A protein and the small-molecule ligand that binds it are described below.
Small molecule (SMILES): CC(=O)N[C@@H]1[C@@H](O)[C@H](O)[C@@H](CO)O[C@H]1O

Sequence of chain 1.F:
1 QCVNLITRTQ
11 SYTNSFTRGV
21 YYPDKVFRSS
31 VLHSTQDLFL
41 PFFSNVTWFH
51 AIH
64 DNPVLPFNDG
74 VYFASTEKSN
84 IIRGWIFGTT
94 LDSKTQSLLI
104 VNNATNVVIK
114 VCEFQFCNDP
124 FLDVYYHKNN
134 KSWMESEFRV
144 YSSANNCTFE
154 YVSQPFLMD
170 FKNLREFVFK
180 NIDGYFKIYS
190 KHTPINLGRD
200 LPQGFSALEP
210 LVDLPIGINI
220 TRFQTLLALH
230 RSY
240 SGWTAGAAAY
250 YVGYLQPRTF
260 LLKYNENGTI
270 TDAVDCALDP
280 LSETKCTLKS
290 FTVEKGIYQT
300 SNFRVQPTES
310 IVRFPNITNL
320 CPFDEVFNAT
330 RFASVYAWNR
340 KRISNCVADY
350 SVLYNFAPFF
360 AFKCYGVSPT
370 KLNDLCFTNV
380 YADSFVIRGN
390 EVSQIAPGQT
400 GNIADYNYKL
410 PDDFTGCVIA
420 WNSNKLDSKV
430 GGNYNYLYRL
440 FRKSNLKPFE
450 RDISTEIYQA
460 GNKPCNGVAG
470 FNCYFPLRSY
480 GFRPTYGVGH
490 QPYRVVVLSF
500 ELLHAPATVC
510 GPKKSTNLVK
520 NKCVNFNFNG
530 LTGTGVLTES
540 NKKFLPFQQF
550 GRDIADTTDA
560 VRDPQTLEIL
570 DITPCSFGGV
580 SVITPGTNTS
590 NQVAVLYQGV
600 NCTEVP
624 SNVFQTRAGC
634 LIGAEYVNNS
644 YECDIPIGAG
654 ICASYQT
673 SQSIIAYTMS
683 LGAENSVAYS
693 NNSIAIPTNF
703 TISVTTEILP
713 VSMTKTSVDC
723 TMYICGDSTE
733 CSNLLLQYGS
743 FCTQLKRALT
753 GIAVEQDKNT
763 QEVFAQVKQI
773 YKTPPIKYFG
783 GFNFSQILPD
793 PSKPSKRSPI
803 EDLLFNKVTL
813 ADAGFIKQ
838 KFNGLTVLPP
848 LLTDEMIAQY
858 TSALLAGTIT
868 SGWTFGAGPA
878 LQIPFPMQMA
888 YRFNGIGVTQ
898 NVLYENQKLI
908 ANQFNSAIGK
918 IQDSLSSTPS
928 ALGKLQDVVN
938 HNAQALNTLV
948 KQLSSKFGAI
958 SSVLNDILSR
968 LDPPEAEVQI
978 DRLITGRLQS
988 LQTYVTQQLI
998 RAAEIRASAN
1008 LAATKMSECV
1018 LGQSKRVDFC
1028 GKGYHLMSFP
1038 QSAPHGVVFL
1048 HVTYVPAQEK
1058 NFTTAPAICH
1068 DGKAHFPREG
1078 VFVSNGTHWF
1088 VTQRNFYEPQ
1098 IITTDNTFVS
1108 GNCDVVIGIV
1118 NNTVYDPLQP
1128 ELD

Binding-site contacts:
Ligand atom O5 contacts residue PHE355 of chain 1.F at 4.3 Å.
Ligand atom C8 contacts residue ASN327 of chain 1.F at 4.3 Å.
Ligand atom C4 contacts residue PHE355 of chain 1.F at 4.4 Å (hydrophobic).
Ligand atom C6 contacts residue VAL351 of chain 1.F at 4.5 Å (hydrophobic).
Ligand atom O6 contacts residue PHE355 of chain 1.F at 3.8 Å.
Ligand atom C2 contacts residue ASN327 of chain 1.F at 2.4 Å.
Ligand atom C1 contacts residue ASN327 of chain 1.F at 1.4 Å.
Ligand atom O5 contacts residue ASN327 of chain 1.F at 2.4 Å (h-bond).
Ligand atom O6 contacts residue ASN354 of chain 1.F at 2.7 Å (h-bond).
Ligand atom O7 contacts residue ASN327 of chain 1.F at 3.0 Å.
Ligand atom N2 contacts residue ASN327 of chain 1.F at 2.9 Å (h-bond).
Ligand atom C5 contacts residue ASN327 of chain 1.F at 3.7 Å.
Ligand atom C7 contacts residue ASN327 of chain 1.F at 3.1 Å.
Ligand atom C5 contacts residue PHE355 of chain 1.F at 4.2 Å (hydrophobic).
Ligand atom C6 contacts residue PHE355 of chain 1.F at 3.4 Å (hydrophobic).
Ligand atom O6 contacts residue VAL351 of chain 1.F at 4.4 Å.
Ligand atom C4 contacts residue ASN327 of chain 1.F at 4.2 Å.
Ligand atom C6 contacts residue ASN354 of chain 1.F at 4.0 Å.
Ligand atom C3 contacts residue ASN327 of chain 1.F at 3.8 Å.